Binding-site contacts:
Ligand atom F35 contacts residue MET99 of chain 1.E at 3.5 Å.
Ligand atom N05 contacts residue MET99 of chain 1.E at 3.6 Å (h-bond).
Ligand atom C09 contacts residue ASP164 of chain 1.E at 3.5 Å.
Ligand atom N03 contacts residue MET99 of chain 1.E at 3.6 Å.
Ligand atom S08 contacts residue LYS54 of chain 1.E at 3.4 Å.
Ligand atom C16 contacts residue ILE68 of chain 1.E at 3.4 Å (hydrophobic).
Ligand atom C06 contacts residue 8BS1 of chain 1.P at 3.4 Å.
Ligand atom O39 contacts residue ASP164 of chain 1.E at 3.6 Å.
Ligand atom N05 contacts residue 8BS1 of chain 1.P at 3.2 Å.
Ligand atom O39 contacts residue PHE165 of chain 1.E at 2.9 Å (h-bond).
Ligand atom C06 contacts residue ALA52 of chain 1.E at 3.6 Å (hydrophobic).
Ligand atom C07 contacts residue ILE53 of chain 1.E at 3.3 Å (hydrophobic).
Ligand atom C07 contacts residue LYS54 of chain 1.E at 3.0 Å.
Ligand atom C12 contacts residue LEU167 of chain 1.E at 3.5 Å (hydrophobic).
Ligand atom O39 contacts residue MET75 of chain 1.E at 3.6 Å (h-bond).
Ligand atom C27 contacts residue ILE68 of chain 1.E at 3.4 Å (hydrophobic).
Ligand atom C04 contacts residue MET99 of chain 1.E at 3.5 Å (hydrophobic).
Ligand atom C30 contacts residue MET75 of chain 1.E at 3.4 Å (hydrophobic).
Ligand atom C25 contacts residue PHE32 of chain 1.E at 3.7 Å (hydrophobic).
Ligand atom F35 contacts residue CYS84 of chain 1.E at 3.4 Å.
Ligand atom C12 contacts residue LEU97 of chain 1.E at 3.5 Å (hydrophobic).
Ligand atom C26 contacts residue LEU56 of chain 1.E at 3.2 Å (hydrophobic).
Ligand atom O01 contacts residue LEU97 of chain 1.E at 3.0 Å.
Ligand atom O31 contacts residue LEU167 of chain 1.E at 3.5 Å.
Ligand atom C11 contacts residue LEU97 of chain 1.E at 3.5 Å (hydrophobic).
Ligand atom C17 contacts residue ILE68 of chain 1.E at 3.4 Å (hydrophobic).
Ligand atom C07 contacts residue LEU97 of chain 1.E at 3.2 Å (hydrophobic).
Ligand atom C04 contacts residue LYS54 of chain 1.E at 3.7 Å.
Ligand atom C37 contacts residue PHE165 of chain 1.E at 3.4 Å (hydrophobic).
Ligand atom C11 contacts residue LEU167 of chain 1.E at 3.5 Å (hydrophobic).
Ligand atom C18 contacts residue ILE68 of chain 1.E at 3.6 Å (hydrophobic).
Ligand atom N03 contacts residue ASP164 of chain 1.E at 3.4 Å (salt-bridge).
Ligand atom F35 contacts residue ARG85 of chain 1.E at 3.1 Å.
Ligand atom C38 contacts residue PHE165 of chain 1.E at 3.6 Å (hydrophobic).
Ligand atom S08 contacts residue LEU97 of chain 1.E at 3.0 Å (h-bond).
Ligand atom O39 contacts residue LEU167 of chain 1.E at 3.3 Å.
Ligand atom F35 contacts residue LEU86 of chain 1.E at 2.9 Å.
Ligand atom C07 contacts residue ALA52 of chain 1.E at 2.9 Å (hydrophobic).
Ligand atom C38 contacts residue ASP164 of chain 1.E at 3.7 Å.
Ligand atom C36 contacts residue PHE165 of chain 1.E at 3.4 Å (hydrophobic).

The protein below binds the small molecule below.
Small molecule (SMILES): O=C(Nc1nccs1)[C@@H](c1cc(F)ccc1O)N1Cc2ccc(-c3ccc(N4CCNCC4)cc3)cc2C1=O

Sequence of chain 1.E:
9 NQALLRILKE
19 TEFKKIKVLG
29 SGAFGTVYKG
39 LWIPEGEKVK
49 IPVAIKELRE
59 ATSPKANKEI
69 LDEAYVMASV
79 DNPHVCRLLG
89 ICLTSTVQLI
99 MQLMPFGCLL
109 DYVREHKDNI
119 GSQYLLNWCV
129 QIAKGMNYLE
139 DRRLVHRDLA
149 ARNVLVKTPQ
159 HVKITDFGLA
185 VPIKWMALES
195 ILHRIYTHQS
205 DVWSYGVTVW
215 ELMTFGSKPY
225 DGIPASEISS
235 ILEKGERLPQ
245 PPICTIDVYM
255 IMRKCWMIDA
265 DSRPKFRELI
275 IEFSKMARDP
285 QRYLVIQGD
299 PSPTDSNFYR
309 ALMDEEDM